Binding-site contacts:
Ligand atom O4 contacts residue GLY279 of chain 1.G at 3.1 Å (h-bond).
Ligand atom O5 contacts residue GLY279 of chain 1.G at 3.4 Å.
Ligand atom C8 contacts residue HIS92 of chain 1.G at 3.7 Å.
Ligand atom O3 contacts residue SER91 of chain 1.G at 3.9 Å.
Ligand atom C contacts residue HIS92 of chain 1.G at 3.6 Å.
Ligand atom C11 contacts residue ALA282 of chain 1.G at 3.8 Å (hydrophobic).
Ligand atom O6 contacts residue ASN89 of chain 1.G at 2.8 Å (h-bond).
Ligand atom C1 contacts residue PRO67 of chain 1.G at 4.0 Å (hydrophobic).
Ligand atom C19 contacts residue HIS92 of chain 1.G at 3.7 Å.
Ligand atom C12 contacts residue HIS92 of chain 1.G at 3.0 Å.
Ligand atom C13 contacts residue HIS92 of chain 1.G at 3.7 Å.
Ligand atom C2 contacts residue HIS92 of chain 1.G at 3.9 Å.
Ligand atom O3 contacts residue ASN89 of chain 1.G at 3.2 Å (h-bond).
Ligand atom C6 contacts residue PRO67 of chain 1.G at 3.8 Å (hydrophobic).
Ligand atom O contacts residue ILE65 of chain 1.G at 4.0 Å.
Ligand atom C9 contacts residue HIS92 of chain 1.G at 3.8 Å.
Ligand atom C3 contacts residue TYR97 of chain 1.G at 3.4 Å (hydrophobic).
Ligand atom C2 contacts residue TYR97 of chain 1.G at 3.7 Å (hydrophobic).
Ligand atom C18 contacts residue ASN89 of chain 1.G at 3.5 Å.
Ligand atom C6 contacts residue HIS92 of chain 1.G at 3.8 Å.
Ligand atom C19 contacts residue ALA282 of chain 1.G at 3.8 Å (hydrophobic).
Ligand atom O contacts residue HIS98 of chain 1.G at 3.6 Å.
Ligand atom C14 contacts residue HIS92 of chain 1.G at 3.3 Å.
Ligand atom C19 contacts residue ASN89 of chain 1.G at 3.6 Å.
Ligand atom C2 contacts residue GLY93 of chain 1.G at 3.8 Å.
Ligand atom C14 contacts residue ASN89 of chain 1.G at 3.6 Å.
Ligand atom C3 contacts residue GLY93 of chain 1.G at 3.6 Å.
Ligand atom O2 contacts residue HIS92 of chain 1.G at 2.7 Å (h-bond).
Ligand atom O4 contacts residue SER278 of chain 1.G at 3.5 Å.
Ligand atom C1 contacts residue HIS92 of chain 1.G at 3.5 Å.
Ligand atom C5 contacts residue PRO67 of chain 1.G at 3.8 Å (hydrophobic).
Ligand atom C18 contacts residue THR64 of chain 1.G at 4.0 Å.
Ligand atom C18 contacts residue HIS92 of chain 1.G at 3.9 Å.
Ligand atom O contacts residue ASN89 of chain 1.G at 3.7 Å.
Ligand atom C19 contacts residue THR64 of chain 1.G at 3.8 Å.
Ligand atom O6 contacts residue THR64 of chain 1.G at 3.6 Å.
Ligand atom O6 contacts residue ARG87 of chain 1.G at 3.5 Å (salt-bridge).
Ligand atom C18 contacts residue ALA282 of chain 1.G at 3.7 Å (hydrophobic).
Ligand atom S contacts residue GLY279 of chain 1.G at 3.9 Å.
Ligand atom O5 contacts residue LYS283 of chain 1.G at 3.1 Å.

The small molecule below binds the protein below.
Small molecule (SMILES): O=C1c2ccccc2C(=O)c2cc(S(=O)(=O)N3CCC[C@@H](C(=O)O)C3)c(O)cc21

Sequence of chain 1.G:
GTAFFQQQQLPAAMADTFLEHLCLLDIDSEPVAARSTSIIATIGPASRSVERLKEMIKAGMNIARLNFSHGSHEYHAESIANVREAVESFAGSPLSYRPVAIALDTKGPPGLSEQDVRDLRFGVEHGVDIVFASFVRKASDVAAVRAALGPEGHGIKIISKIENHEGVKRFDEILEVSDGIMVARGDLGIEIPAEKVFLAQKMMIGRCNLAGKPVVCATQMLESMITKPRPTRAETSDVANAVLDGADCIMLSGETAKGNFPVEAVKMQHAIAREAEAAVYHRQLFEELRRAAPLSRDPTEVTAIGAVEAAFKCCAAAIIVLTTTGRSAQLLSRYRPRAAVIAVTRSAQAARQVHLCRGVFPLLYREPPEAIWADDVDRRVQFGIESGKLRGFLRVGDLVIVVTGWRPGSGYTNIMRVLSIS